Sequence of chain 1.A:
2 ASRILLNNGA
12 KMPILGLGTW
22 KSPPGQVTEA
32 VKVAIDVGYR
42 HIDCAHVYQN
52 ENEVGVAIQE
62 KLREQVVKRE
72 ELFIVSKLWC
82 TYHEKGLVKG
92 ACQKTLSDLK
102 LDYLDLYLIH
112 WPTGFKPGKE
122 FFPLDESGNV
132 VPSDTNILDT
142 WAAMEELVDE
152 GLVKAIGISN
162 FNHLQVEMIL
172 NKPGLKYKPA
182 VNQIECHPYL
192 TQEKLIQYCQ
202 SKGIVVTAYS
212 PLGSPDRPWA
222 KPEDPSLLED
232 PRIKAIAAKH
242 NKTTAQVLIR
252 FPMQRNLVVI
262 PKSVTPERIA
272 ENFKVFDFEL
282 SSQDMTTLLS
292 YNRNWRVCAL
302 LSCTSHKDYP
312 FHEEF

Binding-site contacts:
Ligand atom C14 contacts residue ARG4 of chain 1.A at 3.5 Å.
Ligand atom C1 contacts residue ARG4 of chain 1.A at 3.6 Å.
Ligand atom O17 contacts residue SER3 of chain 1.A at 3.1 Å (h-bond).
Ligand atom C2 contacts residue ARG4 of chain 1.A at 3.9 Å.
Ligand atom C4 contacts residue ITB1 of chain 1.E at 2.8 Å.
Ligand atom C3 contacts residue ITB1 of chain 1.E at 3.1 Å.
Ligand atom O12 contacts residue LYS12 of chain 1.A at 3.5 Å.
Ligand atom C11 contacts residue ITB1 of chain 1.E at 3.9 Å.
Ligand atom C5 contacts residue ITB1 of chain 1.E at 3.9 Å.
Ligand atom C8 contacts residue ITB1 of chain 1.E at 3.6 Å.
Ligand atom C2 contacts residue GLU71 of chain 1.A at 3.8 Å.
Ligand atom O18 contacts residue ITB1 of chain 1.E at 3.7 Å.
Ligand atom N15 contacts residue ITB1 of chain 1.E at 3.6 Å.
Ligand atom O17 contacts residue ARG4 of chain 1.A at 3.5 Å (salt-bridge).
Ligand atom C10 contacts residue ARG4 of chain 1.A at 3.4 Å.
Ligand atom C7 contacts residue ITB1 of chain 1.E at 3.9 Å.
Ligand atom C20 contacts residue ITB1 of chain 1.E at 3.6 Å.
Ligand atom O23 contacts residue ARG41 of chain 1.A at 3.5 Å.
Ligand atom O19 contacts residue ARG4 of chain 1.A at 3.4 Å (salt-bridge).
Ligand atom C3 contacts residue GLU71 of chain 1.A at 3.3 Å.
Ligand atom C6 contacts residue ITB1 of chain 1.E at 3.6 Å.
Ligand atom C6 contacts residue ARG4 of chain 1.A at 4.1 Å.
Ligand atom C10 contacts residue ITB1 of chain 1.E at 3.4 Å.
Ligand atom C21 contacts residue ARG4 of chain 1.A at 4.0 Å.
Ligand atom C1 contacts residue ITB1 of chain 1.E at 3.7 Å.
Ligand atom C7 contacts residue LYS12 of chain 1.A at 3.9 Å.
Ligand atom O23 contacts residue ARG4 of chain 1.A at 2.8 Å (salt-bridge).
Ligand atom C9 contacts residue ARG4 of chain 1.A at 3.4 Å.
Ligand atom C8 contacts residue ARG4 of chain 1.A at 3.5 Å.
Ligand atom O22 contacts residue ARG41 of chain 1.A at 3.9 Å.
Ligand atom O19 contacts residue ITB1 of chain 1.E at 3.2 Å (h-bond).
Ligand atom C11 contacts residue ARG4 of chain 1.A at 4.0 Å.
Ligand atom S16 contacts residue ARG4 of chain 1.A at 4.0 Å.
Ligand atom C21 contacts residue ARG41 of chain 1.A at 4.0 Å.
Ligand atom C2 contacts residue ITB1 of chain 1.E at 3.3 Å.
Ligand atom O19 contacts residue GLU72 of chain 1.A at 3.6 Å.
Ligand atom N15 contacts residue ARG4 of chain 1.A at 4.0 Å.
Ligand atom C9 contacts residue ITB1 of chain 1.E at 3.7 Å.
Ligand atom C7 contacts residue ARG4 of chain 1.A at 3.7 Å.
Ligand atom C14 contacts residue ITB1 of chain 1.E at 3.4 Å.

A protein and the small-molecule ligand that binds it are described below.
Small molecule (SMILES): O=C(O)CN1C(=O)c2c(c(C(=O)O)cc3ccccc23)S1(=O)=O